Binding-site contacts:
Ligand atom C contacts residue SER23 of chain 1.A at 4.3 Å.
Ligand atom CA contacts residue NH21 of chain 1.M at 4.3 Å.
Ligand atom CB contacts residue ZDC1 of chain 1.L at 3.5 Å.
Ligand atom O contacts residue NH21 of chain 1.M at 2.2 Å (h-bond).
Ligand atom N contacts residue NH21 of chain 1.M at 4.4 Å.
Ligand atom CD contacts residue ZDC1 of chain 1.L at 4.2 Å.
Ligand atom CB contacts residue SER23 of chain 1.A at 4.1 Å.
Ligand atom CG contacts residue ZDC1 of chain 1.L at 4.3 Å.
Ligand atom C contacts residue NH21 of chain 1.M at 3.3 Å.
Ligand atom C contacts residue NH21 of chain 1.M at 3.9 Å.
Ligand atom CA contacts residue SER23 of chain 1.A at 3.2 Å.
Ligand atom N contacts residue ZDC1 of chain 1.L at 3.0 Å.
Ligand atom N contacts residue NH21 of chain 1.M at 2.7 Å (h-bond).
Ligand atom CA contacts residue NH21 of chain 1.M at 2.4 Å.
Ligand atom CB contacts residue NH21 of chain 1.M at 3.3 Å.
Ligand atom O contacts residue NH21 of chain 1.M at 3.1 Å (h-bond).
Ligand atom CA contacts residue ZDC1 of chain 1.L at 4.1 Å.
Ligand atom C contacts residue ZDC1 of chain 1.L at 2.9 Å.
Ligand atom C contacts residue NH21 of chain 1.M at 1.3 Å.
Ligand atom O contacts residue NH21 of chain 1.M at 3.5 Å (h-bond).
Ligand atom NZ contacts residue SER23 of chain 1.A at 3.9 Å.
Ligand atom C contacts residue ZDC1 of chain 1.L at 4.0 Å.
Ligand atom N contacts residue SER23 of chain 1.A at 3.2 Å (h-bond).
Ligand atom CA contacts residue ZDC1 of chain 1.L at 2.4 Å.
Ligand atom O contacts residue ZDC1 of chain 1.L at 3.6 Å.
Ligand atom N contacts residue ZDC1 of chain 1.L at 1.3 Å.

This protein binds this small molecule.
Small molecule (SMILES): CC[C@@H](NC(=O)[C@@H](C)NC(=O)[C@@H](CC(C)C)NC(=O)[C@@H](CCCCN)NC(=O)[C@@H](C)NC(=O)[C@@H](CC(C)C)NC(=O)[C@@H](C)NC(=O)[C@@H](CCCCN)NC(=O)[C@@H](CCCCN)NC(=O)[C@@H](Cc1ccc(O)cc1)NC(=O)[C@H](N)CCCCN)C(=O)N[C@@H](C=O)CC(C)C

Sequence of chain 1.A:
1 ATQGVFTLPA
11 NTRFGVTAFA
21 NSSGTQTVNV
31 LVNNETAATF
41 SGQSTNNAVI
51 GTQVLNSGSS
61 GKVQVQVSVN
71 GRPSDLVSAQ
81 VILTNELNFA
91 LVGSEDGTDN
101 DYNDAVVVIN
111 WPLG